Sequence of chain 1.C:
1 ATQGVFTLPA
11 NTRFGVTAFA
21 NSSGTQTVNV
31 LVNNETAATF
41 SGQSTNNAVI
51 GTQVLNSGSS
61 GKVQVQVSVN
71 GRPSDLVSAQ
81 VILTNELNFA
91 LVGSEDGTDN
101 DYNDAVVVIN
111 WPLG

Sequence of chain 1.B:
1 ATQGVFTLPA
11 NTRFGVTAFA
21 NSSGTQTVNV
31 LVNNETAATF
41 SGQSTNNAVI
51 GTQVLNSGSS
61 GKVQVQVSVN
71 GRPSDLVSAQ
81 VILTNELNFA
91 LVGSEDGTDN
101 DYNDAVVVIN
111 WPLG

Binding-site contacts:
Ligand atom O2 contacts residue CA1 of chain 1.M at 2.4 Å.
Ligand atom O2 contacts residue ASP104 of chain 1.C at 3.7 Å.
Ligand atom C4 contacts residue ASP104 of chain 1.C at 3.4 Å.
Ligand atom O3 contacts residue CA1 of chain 1.M at 2.5 Å.
Ligand atom O7A contacts residue SER23 of chain 1.C at 3.5 Å (h-bond).
Ligand atom O4 contacts residue CA1 of chain 1.L at 2.4 Å.
Ligand atom C4 contacts residue ASP96 of chain 1.C at 3.5 Å.
Ligand atom C5 contacts residue ASP96 of chain 1.C at 3.8 Å.
Ligand atom O4 contacts residue GLY97 of chain 1.C at 4.0 Å.
Ligand atom C3 contacts residue ASP104 of chain 1.C at 3.8 Å.
Ligand atom O5 contacts residue SER22 of chain 1.C at 3.5 Å (h-bond).
Ligand atom O2 contacts residue GLY114 of chain 1.B at 2.5 Å (h-bond).
Ligand atom C1M contacts residue THR45 of chain 1.C at 3.8 Å.
Ligand atom O2 contacts residue SER22 of chain 1.C at 3.4 Å.
Ligand atom C5 contacts residue SER22 of chain 1.C at 3.7 Å.
Ligand atom C3 contacts residue ASP99 of chain 1.C at 3.1 Å.
Ligand atom C3 contacts residue CA1 of chain 1.M at 3.4 Å.
Ligand atom C5 contacts residue SER23 of chain 1.C at 3.9 Å.
Ligand atom O2 contacts residue ASN21 of chain 1.C at 3.0 Å (h-bond).
Ligand atom O4 contacts residue ASP99 of chain 1.C at 3.5 Å (salt-bridge).
Ligand atom O4 contacts residue ASP104 of chain 1.C at 3.3 Å (salt-bridge).
Ligand atom C2 contacts residue GLY114 of chain 1.B at 3.4 Å.
Ligand atom C1 contacts residue SER23 of chain 1.C at 3.8 Å.
Ligand atom C7 contacts residue SER23 of chain 1.C at 3.5 Å.
Ligand atom C4 contacts residue CA1 of chain 1.L at 3.2 Å.
Ligand atom O4 contacts residue ASP96 of chain 1.C at 2.9 Å (salt-bridge).
Ligand atom C2 contacts residue CA1 of chain 1.M at 3.4 Å.
Ligand atom O3 contacts residue ASP99 of chain 1.C at 2.5 Å (salt-bridge).
Ligand atom C4 contacts residue CA1 of chain 1.M at 3.9 Å.
Ligand atom O3 contacts residue ASP104 of chain 1.C at 3.1 Å (salt-bridge).
Ligand atom C2 contacts residue ASP99 of chain 1.C at 3.9 Å.
Ligand atom C4 contacts residue SER22 of chain 1.C at 3.7 Å.
Ligand atom O3 contacts residue CA1 of chain 1.L at 2.5 Å.
Ligand atom O2 contacts residue ASP101 of chain 1.C at 4.1 Å.
Ligand atom O5 contacts residue SER23 of chain 1.C at 3.0 Å (h-bond).
Ligand atom C1M contacts residue GLY114 of chain 1.B at 3.7 Å.
Ligand atom C1M contacts residue SER23 of chain 1.C at 3.3 Å.
Ligand atom O3 contacts residue ASP101 of chain 1.C at 2.9 Å (salt-bridge).
Ligand atom C3 contacts residue CA1 of chain 1.L at 3.4 Å.
Ligand atom O4 contacts residue GLU95 of chain 1.C at 3.2 Å (salt-bridge).

A protein and the small-molecule ligand that binds it are described below.
Small molecule (SMILES): C[C@@H]1O[C@@H](CC(=O)O)[C@@H](O)[C@H](O)[C@@H]1O